Binding-site contacts:
Ligand atom C4 contacts residue ASN212 of chain 29.H at 4.2 Å.
Ligand atom O5 contacts residue ASN212 of chain 29.H at 2.4 Å (h-bond).
Ligand atom C2 contacts residue ASN212 of chain 29.H at 2.5 Å.
Ligand atom C3 contacts residue ASN212 of chain 29.H at 3.8 Å.
Ligand atom C5 contacts residue ASN212 of chain 29.H at 3.7 Å.
Ligand atom C1 contacts residue ILE211 of chain 29.H at 4.3 Å (hydrophobic).
Ligand atom O6 contacts residue ASN212 of chain 29.H at 4.3 Å.
Ligand atom N2 contacts residue ILE211 of chain 29.H at 4.5 Å.
Ligand atom N2 contacts residue ASN212 of chain 29.H at 2.9 Å (h-bond).
Ligand atom C7 contacts residue ASN212 of chain 29.H at 4.0 Å.
Ligand atom C1 contacts residue ASN212 of chain 29.H at 1.4 Å.

Sequence of chain 29.H:
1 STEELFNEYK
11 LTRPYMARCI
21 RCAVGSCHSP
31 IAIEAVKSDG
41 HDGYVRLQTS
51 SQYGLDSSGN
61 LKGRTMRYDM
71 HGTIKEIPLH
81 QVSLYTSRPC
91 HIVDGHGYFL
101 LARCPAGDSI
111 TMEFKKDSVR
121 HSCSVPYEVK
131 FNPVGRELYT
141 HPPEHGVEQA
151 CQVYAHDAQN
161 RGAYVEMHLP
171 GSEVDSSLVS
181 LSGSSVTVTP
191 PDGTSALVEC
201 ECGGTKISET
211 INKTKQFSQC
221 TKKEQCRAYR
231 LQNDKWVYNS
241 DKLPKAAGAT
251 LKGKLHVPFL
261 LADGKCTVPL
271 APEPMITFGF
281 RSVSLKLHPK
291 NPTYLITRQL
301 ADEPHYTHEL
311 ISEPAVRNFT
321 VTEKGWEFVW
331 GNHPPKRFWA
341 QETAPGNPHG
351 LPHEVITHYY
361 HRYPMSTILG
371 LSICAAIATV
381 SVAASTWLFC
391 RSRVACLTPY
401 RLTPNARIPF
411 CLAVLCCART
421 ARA

The small molecule below binds the protein below.
Small molecule (SMILES): CC(=O)N[C@@H]1[C@@H](O)[C@H](O)[C@@H](CO)O[C@H]1O